Sequence of chain 1.B:
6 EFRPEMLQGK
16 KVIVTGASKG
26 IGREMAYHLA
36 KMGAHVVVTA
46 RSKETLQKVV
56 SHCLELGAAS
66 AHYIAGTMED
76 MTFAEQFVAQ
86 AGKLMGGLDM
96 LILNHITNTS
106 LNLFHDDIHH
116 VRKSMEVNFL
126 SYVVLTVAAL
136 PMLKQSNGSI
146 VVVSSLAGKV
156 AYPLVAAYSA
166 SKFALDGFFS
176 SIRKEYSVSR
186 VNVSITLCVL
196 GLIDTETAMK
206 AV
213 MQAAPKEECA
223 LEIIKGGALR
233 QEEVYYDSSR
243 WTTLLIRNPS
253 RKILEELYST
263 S

Binding-site contacts:
Ligand atom C5 contacts residue TYR260 of chain 1.A at 3.8 Å (hydrophobic).
Ligand atom C20 contacts residue TYR157 of chain 1.B at 4.0 Å (hydrophobic).
Ligand atom C13 contacts residue TYR163 of chain 1.B at 3.9 Å (hydrophobic).
Ligand atom O2 contacts residue LEU151 of chain 1.B at 3.6 Å.
Ligand atom C21 contacts residue LEU106 of chain 1.B at 3.7 Å (hydrophobic).
Ligand atom C8 contacts residue TYR157 of chain 1.B at 3.7 Å (hydrophobic).
Ligand atom O3 contacts residue NAP1 of chain 1.E at 3.2 Å.
Ligand atom C13 contacts residue NAP1 of chain 1.E at 3.5 Å.
Ligand atom C11 contacts residue NAP1 of chain 1.E at 3.9 Å.
Ligand atom C1 contacts residue ASP239 of chain 1.B at 3.3 Å.
Ligand atom O2 contacts residue ASP239 of chain 1.B at 2.6 Å (salt-bridge).
Ligand atom O3 contacts residue SER150 of chain 1.B at 2.7 Å (h-bond).
Ligand atom N1 contacts residue TYR157 of chain 1.B at 3.4 Å.
Ligand atom O1 contacts residue ASP239 of chain 1.B at 3.2 Å (salt-bridge).
Ligand atom C22 contacts residue TYR260 of chain 1.A at 3.6 Å (hydrophobic).
Ligand atom C11 contacts residue GLY196 of chain 1.B at 3.9 Å.
Ligand atom O3 contacts residue ALA152 of chain 1.B at 4.1 Å.
Ligand atom S1 contacts residue VAL160 of chain 1.B at 3.8 Å.
Ligand atom C19 contacts residue NAP1 of chain 1.E at 3.7 Å.
Ligand atom C1 contacts residue LEU197 of chain 1.B at 3.9 Å (hydrophobic).
Ligand atom N2 contacts residue TYR157 of chain 1.B at 3.9 Å.
Ligand atom C16 contacts residue THR104 of chain 1.B at 3.6 Å.
Ligand atom C13 contacts residue SER150 of chain 1.B at 3.6 Å.
Ligand atom C14 contacts residue TYR163 of chain 1.B at 3.6 Å (hydrophobic).
Ligand atom C12 contacts residue GLY196 of chain 1.B at 3.9 Å.
Ligand atom C6 contacts residue TYR260 of chain 1.A at 3.7 Å (hydrophobic).
Ligand atom C12 contacts residue LEU197 of chain 1.B at 3.7 Å (hydrophobic).
Ligand atom C22 contacts residue TYR157 of chain 1.B at 4.0 Å (hydrophobic).
Ligand atom C11 contacts residue SER150 of chain 1.B at 3.6 Å.
Ligand atom O2 contacts residue THR244 of chain 1.B at 3.9 Å.
Ligand atom O1 contacts residue LEU197 of chain 1.B at 2.8 Å (h-bond).
Ligand atom C22 contacts residue PRO158 of chain 1.B at 3.6 Å (hydrophobic).
Ligand atom C20 contacts residue VAL160 of chain 1.B at 3.7 Å (hydrophobic).
Ligand atom C11 contacts residue LEU197 of chain 1.B at 3.9 Å (hydrophobic).
Ligand atom C5 contacts residue TYR157 of chain 1.B at 3.6 Å (hydrophobic).
Ligand atom O1 contacts residue GLY196 of chain 1.B at 3.4 Å.
Ligand atom O3 contacts residue TYR163 of chain 1.B at 3.0 Å (h-bond).
Ligand atom N3 contacts residue NAP1 of chain 1.E at 3.9 Å.
Ligand atom C4 contacts residue TYR157 of chain 1.B at 3.4 Å (hydrophobic).
Ligand atom C10 contacts residue SER150 of chain 1.B at 3.8 Å.

This small molecule binds to this protein.
Small molecule (SMILES): CCCSc1nc(N2CCC[C@@H](CC(=O)O)C2)ccc1C(=O)NC1CCCCC1

Sequence of chain 1.A:
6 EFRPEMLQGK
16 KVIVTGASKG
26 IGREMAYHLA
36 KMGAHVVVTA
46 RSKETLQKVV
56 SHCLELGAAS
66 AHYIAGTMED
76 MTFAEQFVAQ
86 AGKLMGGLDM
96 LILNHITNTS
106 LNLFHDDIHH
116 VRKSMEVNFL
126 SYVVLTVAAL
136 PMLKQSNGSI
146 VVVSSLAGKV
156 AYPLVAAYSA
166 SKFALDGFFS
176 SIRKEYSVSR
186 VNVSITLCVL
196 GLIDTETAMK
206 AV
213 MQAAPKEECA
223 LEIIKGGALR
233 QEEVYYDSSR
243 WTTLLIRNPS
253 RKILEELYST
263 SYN